This protein binds this small molecule.
Small molecule (SMILES): Nc1nccc(Nc2cc(-c3cc4ccccc4o3)c3[nH]ncc3c2)n1

Sequence of chain 1.H:
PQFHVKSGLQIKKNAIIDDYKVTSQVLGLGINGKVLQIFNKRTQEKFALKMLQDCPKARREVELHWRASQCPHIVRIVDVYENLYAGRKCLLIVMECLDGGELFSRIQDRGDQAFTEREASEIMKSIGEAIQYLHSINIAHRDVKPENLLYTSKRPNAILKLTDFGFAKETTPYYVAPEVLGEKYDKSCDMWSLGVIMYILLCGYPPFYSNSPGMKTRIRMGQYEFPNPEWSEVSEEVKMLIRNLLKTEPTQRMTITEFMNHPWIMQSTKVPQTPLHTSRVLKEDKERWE

Binding-site contacts:
Ligand atom N25 contacts residue VAL38 of chain 1.H at 3.8 Å.
Ligand atom N23 contacts residue ALA51 of chain 1.H at 3.9 Å.
Ligand atom C7 contacts residue LEU30 of chain 1.H at 3.0 Å (hydrophobic).
Ligand atom C4 contacts residue LEU101 of chain 1.H at 3.2 Å (hydrophobic).
Ligand atom O26 contacts residue LEU30 of chain 1.H at 3.8 Å.
Ligand atom N23 contacts residue CYS100 of chain 1.H at 3.9 Å.
Ligand atom C9 contacts residue LEU153 of chain 1.H at 3.8 Å (hydrophobic).
Ligand atom C17 contacts residue LEU101 of chain 1.H at 3.9 Å (hydrophobic).
Ligand atom N22 contacts residue ASP167 of chain 1.H at 3.5 Å.
Ligand atom C19 contacts residue ASP167 of chain 1.H at 3.6 Å.
Ligand atom C1 contacts residue GLY104 of chain 1.H at 3.9 Å.
Ligand atom C7 contacts residue LEU153 of chain 1.H at 3.9 Å (hydrophobic).
Ligand atom C15 contacts residue LEU153 of chain 1.H at 3.9 Å (hydrophobic).
Ligand atom C6 contacts residue ASP167 of chain 1.H at 3.5 Å.
Ligand atom C17 contacts residue LEU30 of chain 1.H at 3.4 Å (hydrophobic).
Ligand atom C5 contacts residue VAL38 of chain 1.H at 3.7 Å (hydrophobic).
Ligand atom C10 contacts residue ALA51 of chain 1.H at 3.8 Å (hydrophobic).
Ligand atom O26 contacts residue LEU101 of chain 1.H at 2.8 Å (h-bond).
Ligand atom C11 contacts residue LEU30 of chain 1.H at 3.6 Å (hydrophobic).
Ligand atom C16 contacts residue LEU153 of chain 1.H at 3.5 Å (hydrophobic).
Ligand atom C13 contacts residue THR166 of chain 1.H at 3.7 Å.
Ligand atom N20 contacts residue ASP167 of chain 1.H at 3.6 Å (salt-bridge).
Ligand atom C18 contacts residue LEU153 of chain 1.H at 3.5 Å (hydrophobic).
Ligand atom N22 contacts residue LYS53 of chain 1.H at 3.4 Å (salt-bridge).
Ligand atom C2 contacts residue ASP102 of chain 1.H at 3.9 Å.
Ligand atom C4 contacts residue ASP102 of chain 1.H at 3.6 Å.
Ligand atom N20 contacts residue THR166 of chain 1.H at 2.9 Å (h-bond).
Ligand atom N20 contacts residue MET98 of chain 1.H at 3.1 Å (h-bond).
Ligand atom C9 contacts residue LEU30 of chain 1.H at 3.9 Å (hydrophobic).
Ligand atom C13 contacts residue VAL38 of chain 1.H at 3.6 Å (hydrophobic).
Ligand atom C12 contacts residue LEU30 of chain 1.H at 3.8 Å (hydrophobic).
Ligand atom C12 contacts residue LEU101 of chain 1.H at 3.2 Å (hydrophobic).
Ligand atom N20 contacts residue HIS68 of chain 1.H at 3.9 Å.
Ligand atom N23 contacts residue LEU101 of chain 1.H at 3.0 Å (h-bond).
Ligand atom C10 contacts residue GLU99 of chain 1.H at 3.6 Å.
Ligand atom C19 contacts residue THR166 of chain 1.H at 3.1 Å.
Ligand atom N23 contacts residue GLU99 of chain 1.H at 3.3 Å (salt-bridge).
Ligand atom N24 contacts residue THR166 of chain 1.H at 2.9 Å (h-bond).
Ligand atom N21 contacts residue LEU101 of chain 1.H at 3.2 Å (h-bond).
Ligand atom C6 contacts residue LYS53 of chain 1.H at 3.6 Å.